Binding-site contacts:
Ligand atom O4 contacts residue U1 of chain 1.D at 0.1 Å (h-bond).
Ligand atom OP2 contacts residue U3 of chain 1.D at 0.0 Å (h-bond).
Ligand atom C2' contacts residue G2 of chain 1.D at 0.1 Å.
Ligand atom C4' contacts residue U1 of chain 1.D at 0.1 Å.
Ligand atom C5 contacts residue G2 of chain 1.D at 0.0 Å.
Ligand atom C5' contacts residue G2 of chain 1.D at 0.1 Å.
Ligand atom C5 contacts residue U1 of chain 1.D at 0.1 Å.
Ligand atom P contacts residue C4 of chain 1.D at 0.1 Å.
Ligand atom N7 contacts residue G2 of chain 1.D at 0.0 Å (h-bond).
Ligand atom OP1 contacts residue C4 of chain 1.D at 0.0 Å (h-bond).
Ligand atom O3' contacts residue G2 of chain 1.D at 0.0 Å (h-bond).
Ligand atom C4 contacts residue U1 of chain 1.D at 0.1 Å.
Ligand atom OP1 contacts residue U3 of chain 1.D at 0.1 Å (h-bond).
Ligand atom C4 contacts residue A6 of chain 1.D at 0.0 Å.
Ligand atom C4' contacts residue G2 of chain 1.D at 0.1 Å.
Ligand atom N9 contacts residue A6 of chain 1.D at 0.1 Å (h-bond).
Ligand atom C3' contacts residue G2 of chain 1.D at 0.0 Å.
Ligand atom C4 contacts residue G2 of chain 1.D at 0.0 Å.
Ligand atom OP2 contacts residue C5 of chain 1.D at 0.0 Å (h-bond).
Ligand atom C5' contacts residue U1 of chain 1.D at 0.1 Å.
Ligand atom C6 contacts residue U1 of chain 1.D at 0.1 Å.
Ligand atom O5' contacts residue U3 of chain 1.D at 0.0 Å (h-bond).
Ligand atom P contacts residue U3 of chain 1.D at 0.0 Å.
Ligand atom O5' contacts residue C5 of chain 1.D at 0.1 Å (h-bond).
Ligand atom N9 contacts residue G2 of chain 1.D at 0.0 Å (h-bond).
Ligand atom N1 contacts residue U3 of chain 1.D at 0.1 Å (h-bond).
Ligand atom OP2 contacts residue U1 of chain 1.D at 0.0 Å (h-bond).
Ligand atom C8 contacts residue G2 of chain 1.D at 0.0 Å.
Ligand atom P contacts residue U1 of chain 1.D at 0.0 Å.
Ligand atom C2 contacts residue U3 of chain 1.D at 0.1 Å.
Ligand atom C2' contacts residue U3 of chain 1.D at 0.1 Å.
Ligand atom O2' contacts residue A6 of chain 1.D at 0.1 Å (h-bond).
Ligand atom O2' contacts residue U3 of chain 1.D at 0.1 Å (h-bond).
Ligand atom C1' contacts residue G2 of chain 1.D at 0.1 Å.
Ligand atom O4' contacts residue U1 of chain 1.D at 0.1 Å (h-bond).
Ligand atom N3 contacts residue U3 of chain 1.D at 0.1 Å (h-bond).
Ligand atom N3 contacts residue G2 of chain 1.D at 0.1 Å (h-bond).
Ligand atom C1' contacts residue U3 of chain 1.D at 0.0 Å.
Ligand atom N7 contacts residue A6 of chain 1.D at 0.1 Å (h-bond).
Ligand atom C5' contacts residue C5 of chain 1.D at 0.0 Å.

This small molecule binds to this protein.
Small molecule (SMILES): Nc1nc(=O)c2ncn([C@@H]3O[C@H](CO[P](=O)(O)O[C@H]4[C@@H](O)[C@H](n5ccc(=O)[nH]c5=O)O[C@@H]4COP(=O)=O)[C@@H](O[P](=O)(O)OC[C@H]4O[C@@H](n5ccc(=O)[nH]c5=O)[C@H](O)[C@@H]4O[P](=O)(O)OC[C@H]4O[C@@H](n5cnc6c(N)ncnc65)[C@H](O)[C@@H]4O[P](=O)(O)OC[C@H]4O[C@@H](n5ccc(=O)[nH]c5=O)[C@H](O)[C@@H]4O[P](=O)(O)OC[C@H]4O[C@@H](n5cnc6c(N)ncnc65)[C@H](O)[C@@H]4O[P](=O)(O)OC[C@H]4O[C@@H](n5ccc(=O)[nH]c5=O)[C@H](O)[C@@H]4O)[C@H]3O)c2[nH]1

Sequence of chain 1.F:
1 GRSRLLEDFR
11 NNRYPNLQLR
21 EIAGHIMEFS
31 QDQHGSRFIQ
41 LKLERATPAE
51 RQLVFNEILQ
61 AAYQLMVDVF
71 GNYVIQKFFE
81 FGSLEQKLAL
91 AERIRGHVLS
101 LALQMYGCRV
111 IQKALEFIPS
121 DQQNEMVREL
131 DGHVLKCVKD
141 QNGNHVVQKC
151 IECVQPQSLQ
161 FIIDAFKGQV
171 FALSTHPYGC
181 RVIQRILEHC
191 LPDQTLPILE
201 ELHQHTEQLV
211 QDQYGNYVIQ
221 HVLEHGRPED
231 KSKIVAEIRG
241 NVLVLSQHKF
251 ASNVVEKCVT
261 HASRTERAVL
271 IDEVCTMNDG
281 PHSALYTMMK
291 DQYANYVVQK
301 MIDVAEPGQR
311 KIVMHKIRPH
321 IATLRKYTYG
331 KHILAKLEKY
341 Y